Sequence of chain 26.C:
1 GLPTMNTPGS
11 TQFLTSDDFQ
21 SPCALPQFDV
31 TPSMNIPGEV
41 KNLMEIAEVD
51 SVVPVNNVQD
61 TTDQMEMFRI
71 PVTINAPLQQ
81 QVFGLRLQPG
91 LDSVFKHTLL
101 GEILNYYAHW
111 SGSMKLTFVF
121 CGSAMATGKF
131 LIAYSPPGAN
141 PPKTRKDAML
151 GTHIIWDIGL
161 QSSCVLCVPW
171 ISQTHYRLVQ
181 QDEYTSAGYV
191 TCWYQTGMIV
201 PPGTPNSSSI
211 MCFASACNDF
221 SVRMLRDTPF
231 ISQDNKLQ

Sequence of chain 27.C:
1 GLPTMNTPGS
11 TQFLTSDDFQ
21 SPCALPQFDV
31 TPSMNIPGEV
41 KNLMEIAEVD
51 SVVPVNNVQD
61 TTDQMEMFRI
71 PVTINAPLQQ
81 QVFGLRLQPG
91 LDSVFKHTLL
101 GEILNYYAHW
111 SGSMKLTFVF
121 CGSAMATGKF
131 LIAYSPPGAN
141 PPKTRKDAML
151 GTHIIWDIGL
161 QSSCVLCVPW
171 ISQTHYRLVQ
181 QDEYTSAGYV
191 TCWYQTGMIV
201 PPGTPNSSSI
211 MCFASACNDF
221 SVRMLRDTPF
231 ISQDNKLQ

Sequence of chain 26.A:
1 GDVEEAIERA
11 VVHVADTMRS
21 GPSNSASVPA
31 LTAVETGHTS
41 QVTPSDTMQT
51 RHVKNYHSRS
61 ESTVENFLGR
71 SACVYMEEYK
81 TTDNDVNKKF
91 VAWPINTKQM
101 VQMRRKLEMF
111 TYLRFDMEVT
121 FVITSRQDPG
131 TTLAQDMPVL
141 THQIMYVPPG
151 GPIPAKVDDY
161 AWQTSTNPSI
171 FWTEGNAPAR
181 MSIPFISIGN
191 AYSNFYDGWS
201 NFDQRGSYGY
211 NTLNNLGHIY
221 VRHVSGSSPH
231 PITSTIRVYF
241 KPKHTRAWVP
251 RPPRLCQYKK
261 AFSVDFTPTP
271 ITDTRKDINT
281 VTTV

Binding-site contacts:
Ligand atom C5A contacts residue PRO168 of chain 26.A at 4.0 Å (hydrophobic).
Ligand atom O1 contacts residue W711 of chain 26.F at 3.7 Å.
Ligand atom C5B contacts residue TYR146 of chain 26.A at 3.4 Å (hydrophobic).
Ligand atom C31 contacts residue ASN214 of chain 26.A at 3.3 Å.
Ligand atom C5B contacts residue ILE183 of chain 26.A at 3.7 Å (hydrophobic).
Ligand atom C3 contacts residue W711 of chain 26.F at 3.2 Å.
Ligand atom C1C contacts residue PHE115 of chain 26.A at 3.9 Å (hydrophobic).
Ligand atom C3C contacts residue LEU216 of chain 26.A at 3.7 Å (hydrophobic).
Ligand atom N2 contacts residue W711 of chain 26.F at 2.9 Å.
Ligand atom C2B contacts residue ILE219 of chain 26.A at 3.8 Å (hydrophobic).
Ligand atom C4A contacts residue MET181 of chain 26.A at 3.6 Å (hydrophobic).
Ligand atom N2 contacts residue THR97 of chain 26.A at 3.7 Å.
Ligand atom C6B contacts residue TYR146 of chain 26.A at 3.8 Å (hydrophobic).
Ligand atom C4B contacts residue TYR146 of chain 26.A at 3.7 Å (hydrophobic).
Ligand atom C4C contacts residue MET117 of chain 26.A at 3.9 Å (hydrophobic).
Ligand atom C4 contacts residue TYR192 of chain 26.A at 3.5 Å (hydrophobic).
Ligand atom C5A contacts residue ILE144 of chain 26.A at 3.7 Å (hydrophobic).
Ligand atom C6C contacts residue ILE186 of chain 26.A at 3.9 Å (hydrophobic).
Ligand atom C2A contacts residue TYR146 of chain 26.A at 3.7 Å (hydrophobic).
Ligand atom C1B contacts residue ILE183 of chain 26.A at 4.0 Å (hydrophobic).
Ligand atom C5A contacts residue ILE170 of chain 26.A at 3.8 Å (hydrophobic).
Ligand atom C3B contacts residue ILE219 of chain 26.A at 3.8 Å (hydrophobic).
Ligand atom N3A contacts residue MET181 of chain 26.A at 3.3 Å.
Ligand atom C2C contacts residue THR97 of chain 26.A at 3.9 Å.
Ligand atom O1 contacts residue THR97 of chain 26.A at 3.4 Å (h-bond).
Ligand atom C4A contacts residue LEU14 of chain 27.C at 4.0 Å (hydrophobic).
Ligand atom C2C contacts residue LEU216 of chain 26.A at 3.7 Å (hydrophobic).
Ligand atom O1A contacts residue PHE121 of chain 26.A at 4.0 Å.
Ligand atom O1B contacts residue ILE95 of chain 26.A at 3.6 Å.
Ligand atom N3A contacts residue ALA24 of chain 26.C at 3.8 Å.
Ligand atom C31 contacts residue W711 of chain 26.F at 3.0 Å.
Ligand atom C2A contacts residue MET181 of chain 26.A at 3.7 Å (hydrophobic).
Ligand atom C4A contacts residue ALA24 of chain 26.C at 4.0 Å (hydrophobic).
Ligand atom C4A contacts residue ILE170 of chain 26.A at 3.9 Å (hydrophobic).
Ligand atom C31 contacts residue LEU216 of chain 26.A at 3.4 Å (hydrophobic).
Ligand atom C4B contacts residue ILE183 of chain 26.A at 4.0 Å (hydrophobic).
Ligand atom C6B contacts residue ILE183 of chain 26.A at 3.6 Å (hydrophobic).
Ligand atom C3C contacts residue TYR192 of chain 26.A at 4.0 Å (hydrophobic).
Ligand atom C1C contacts residue THR97 of chain 26.A at 3.9 Å.
Ligand atom N3A contacts residue TYR146 of chain 26.A at 4.0 Å.

A protein and the small-molecule ligand that binds it are described below.
Small molecule (SMILES): Cc1cc(CCCCCCCOc2ccc(C3=NCCO3)cc2)on1